Sequence of chain 1.A:
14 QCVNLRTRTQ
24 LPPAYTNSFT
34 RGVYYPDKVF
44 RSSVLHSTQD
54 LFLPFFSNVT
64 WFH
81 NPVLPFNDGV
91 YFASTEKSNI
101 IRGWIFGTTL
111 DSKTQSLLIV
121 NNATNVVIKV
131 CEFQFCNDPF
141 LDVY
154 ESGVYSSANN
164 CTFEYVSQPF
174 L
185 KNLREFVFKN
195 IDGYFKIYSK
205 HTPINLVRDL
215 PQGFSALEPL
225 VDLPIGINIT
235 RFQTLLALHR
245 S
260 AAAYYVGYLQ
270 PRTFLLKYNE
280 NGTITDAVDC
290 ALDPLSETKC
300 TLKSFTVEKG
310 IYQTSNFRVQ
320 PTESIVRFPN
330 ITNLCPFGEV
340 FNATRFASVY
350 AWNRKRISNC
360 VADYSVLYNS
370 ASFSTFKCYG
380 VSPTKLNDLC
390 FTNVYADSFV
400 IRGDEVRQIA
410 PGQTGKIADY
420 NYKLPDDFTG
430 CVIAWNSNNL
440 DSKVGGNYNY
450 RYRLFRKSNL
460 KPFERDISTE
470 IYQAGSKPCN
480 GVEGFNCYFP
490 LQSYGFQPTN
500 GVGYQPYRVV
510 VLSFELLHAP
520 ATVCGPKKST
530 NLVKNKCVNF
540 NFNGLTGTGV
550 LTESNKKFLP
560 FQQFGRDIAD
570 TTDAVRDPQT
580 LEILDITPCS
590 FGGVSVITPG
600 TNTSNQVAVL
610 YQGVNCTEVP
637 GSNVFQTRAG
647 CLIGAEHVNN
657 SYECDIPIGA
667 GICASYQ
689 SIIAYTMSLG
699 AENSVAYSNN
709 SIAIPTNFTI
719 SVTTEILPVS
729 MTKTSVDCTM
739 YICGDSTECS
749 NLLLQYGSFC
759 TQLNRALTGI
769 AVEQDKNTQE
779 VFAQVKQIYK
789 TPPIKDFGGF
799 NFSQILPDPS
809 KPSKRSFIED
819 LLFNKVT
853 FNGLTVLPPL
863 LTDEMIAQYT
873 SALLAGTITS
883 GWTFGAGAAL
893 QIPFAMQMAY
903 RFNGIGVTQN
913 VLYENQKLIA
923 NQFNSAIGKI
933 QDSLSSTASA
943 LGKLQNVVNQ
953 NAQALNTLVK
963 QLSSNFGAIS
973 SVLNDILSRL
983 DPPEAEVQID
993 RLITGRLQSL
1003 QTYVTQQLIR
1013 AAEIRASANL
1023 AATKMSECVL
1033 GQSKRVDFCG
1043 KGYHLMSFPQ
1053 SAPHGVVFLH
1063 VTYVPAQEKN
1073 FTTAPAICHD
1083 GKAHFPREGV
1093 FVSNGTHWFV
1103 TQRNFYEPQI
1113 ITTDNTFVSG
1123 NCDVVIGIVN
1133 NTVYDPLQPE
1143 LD

A small-molecule ligand and the protein it binds are described below.
Small molecule (SMILES): CC(=O)N[C@H]1[C@H](O[C@H]2[C@H](O)[C@@H](NC(C)=O)CO[C@@H]2CO)O[C@H](CO)[C@@H](O)[C@@H]1O

Binding-site contacts:
Ligand atom C1 contacts residue ASN799 of chain 1.A at 1.4 Å.
Ligand atom C3 contacts residue ASN799 of chain 1.A at 3.8 Å.
Ligand atom N2 contacts residue ASN799 of chain 1.A at 2.9 Å (h-bond).
Ligand atom C2 contacts residue ASN799 of chain 1.A at 2.4 Å.
Ligand atom O5 contacts residue ASN799 of chain 1.A at 2.3 Å (h-bond).
Ligand atom O5 contacts residue SER801 of chain 1.A at 3.6 Å.
Ligand atom C5 contacts residue ASN799 of chain 1.A at 3.6 Å.
Ligand atom C8 contacts residue GLN802 of chain 1.A at 4.5 Å.
Ligand atom C4 contacts residue ASN799 of chain 1.A at 4.2 Å.
Ligand atom C6 contacts residue SER801 of chain 1.A at 4.3 Å.
Ligand atom C6 contacts residue GLN802 of chain 1.A at 3.8 Å.
Ligand atom O6 contacts residue GLN802 of chain 1.A at 2.6 Å (h-bond).
Ligand atom O6 contacts residue SER801 of chain 1.A at 3.9 Å.
Ligand atom C1 contacts residue SER801 of chain 1.A at 3.6 Å.
Ligand atom C7 contacts residue ASN799 of chain 1.A at 4.0 Å.
Ligand atom C5 contacts residue SER801 of chain 1.A at 3.6 Å.